A protein and the small-molecule ligand that binds it are described below.
Small molecule (SMILES): Cc1c[nH]c(=O)[nH]c1=O

Sequence of chain 1.A:
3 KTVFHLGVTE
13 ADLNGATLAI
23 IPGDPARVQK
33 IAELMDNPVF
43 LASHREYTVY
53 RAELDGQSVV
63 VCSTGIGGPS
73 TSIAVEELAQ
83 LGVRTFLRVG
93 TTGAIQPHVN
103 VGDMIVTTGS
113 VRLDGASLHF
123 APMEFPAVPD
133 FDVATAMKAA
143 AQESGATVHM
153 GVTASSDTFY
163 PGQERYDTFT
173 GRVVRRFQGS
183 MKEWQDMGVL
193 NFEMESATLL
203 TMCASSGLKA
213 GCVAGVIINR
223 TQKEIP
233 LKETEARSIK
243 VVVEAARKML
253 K

Binding-site contacts:
Ligand atom N1 contacts residue THR93 of chain 1.A at 3.8 Å.
Ligand atom CM5 contacts residue PRO228 of chain 1.A at 4.0 Å (hydrophobic).
Ligand atom N3 contacts residue PHE161 of chain 1.A at 3.6 Å.
Ligand atom C5 contacts residue GLY95 of chain 1.A at 3.6 Å.
Ligand atom C6 contacts residue PHE161 of chain 1.A at 4.2 Å (hydrophobic).
Ligand atom C6 contacts residue THR94 of chain 1.A at 3.9 Å.
Ligand atom C4 contacts residue ARG167 of chain 1.A at 3.8 Å.
Ligand atom C4 contacts residue GLY95 of chain 1.A at 3.6 Å.
Ligand atom N3 contacts residue GLY95 of chain 1.A at 4.2 Å.
Ligand atom C2 contacts residue GOL1 of chain 1.I at 3.9 Å.
Ligand atom C5 contacts residue PHE161 of chain 1.A at 4.0 Å (hydrophobic).
Ligand atom N1 contacts residue GOL1 of chain 1.I at 2.8 Å (h-bond).
Ligand atom C4 contacts residue PHE161 of chain 1.A at 3.7 Å (hydrophobic).
Ligand atom N3 contacts residue GLN165 of chain 1.A at 2.8 Å (h-bond).
Ligand atom C5 contacts residue THR94 of chain 1.A at 3.8 Å.
Ligand atom C2 contacts residue GLU195 of chain 1.A at 3.9 Å.
Ligand atom O2 contacts residue GOL1 of chain 1.I at 4.1 Å.
Ligand atom CM5 contacts residue ILE220 of chain 1.A at 3.6 Å (hydrophobic).
Ligand atom O2 contacts residue PHE194 of chain 1.A at 3.9 Å.
Ligand atom CM5 contacts residue THR94 of chain 1.A at 3.7 Å.
Ligand atom O4 contacts residue ILE220 of chain 1.A at 3.9 Å.
Ligand atom C2 contacts residue PHE161 of chain 1.A at 3.8 Å (hydrophobic).
Ligand atom N3 contacts residue ARG167 of chain 1.A at 4.1 Å.
Ligand atom O4 contacts residue GLY95 of chain 1.A at 3.6 Å.
Ligand atom O2 contacts residue MET196 of chain 1.A at 3.4 Å.
Ligand atom O2 contacts residue GLN165 of chain 1.A at 2.9 Å (h-bond).
Ligand atom C6 contacts residue GOL1 of chain 1.I at 3.5 Å.
Ligand atom CM5 contacts residue ILE219 of chain 1.A at 3.5 Å (hydrophobic).
Ligand atom C2 contacts residue GLN165 of chain 1.A at 3.6 Å.
Ligand atom O4 contacts residue GLN165 of chain 1.A at 3.6 Å.
Ligand atom O2 contacts residue GLU195 of chain 1.A at 3.3 Å.
Ligand atom CM5 contacts residue GLY95 of chain 1.A at 3.8 Å.
Ligand atom C6 contacts residue THR93 of chain 1.A at 3.6 Å.
Ligand atom O2 contacts residue PHE161 of chain 1.A at 4.0 Å.
Ligand atom C4 contacts residue GLN165 of chain 1.A at 3.7 Å.
Ligand atom C2 contacts residue PHE194 of chain 1.A at 3.8 Å (hydrophobic).
Ligand atom N3 contacts residue PHE194 of chain 1.A at 3.8 Å.
Ligand atom N1 contacts residue PHE161 of chain 1.A at 4.1 Å.
Ligand atom O4 contacts residue ARG167 of chain 1.A at 2.9 Å (salt-bridge).
Ligand atom O4 contacts residue PHE161 of chain 1.A at 4.2 Å.